Sequence of chain 1.A:
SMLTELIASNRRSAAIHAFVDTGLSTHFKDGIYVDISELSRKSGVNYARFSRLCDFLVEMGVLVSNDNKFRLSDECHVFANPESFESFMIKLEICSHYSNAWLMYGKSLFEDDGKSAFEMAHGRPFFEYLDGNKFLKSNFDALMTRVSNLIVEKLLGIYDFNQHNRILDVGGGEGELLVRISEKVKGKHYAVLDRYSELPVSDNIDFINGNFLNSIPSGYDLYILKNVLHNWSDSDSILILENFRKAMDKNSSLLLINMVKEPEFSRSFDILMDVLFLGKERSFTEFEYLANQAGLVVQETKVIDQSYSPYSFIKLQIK

Binding-site contacts:
Ligand atom CAJ contacts residue ASN231 of chain 1.A at 3.2 Å.
Ligand atom CAK contacts residue PHE140 of chain 1.A at 3.7 Å (hydrophobic).
Ligand atom CAF contacts residue MET144 of chain 1.A at 3.6 Å (hydrophobic).
Ligand atom CAL contacts residue MET273 of chain 1.A at 3.9 Å (hydrophobic).
Ligand atom CAD contacts residue MET259 of chain 1.A at 3.6 Å (hydrophobic).
Ligand atom CAU contacts residue TYR98 of chain 1.A at 3.2 Å (hydrophobic).
Ligand atom OAE contacts residue MET259 of chain 1.A at 3.0 Å.
Ligand atom CAJ contacts residue SAH1 of chain 1.E at 3.2 Å.
Ligand atom CAB contacts residue TYR308 of chain 1.A at 3.7 Å (hydrophobic).
Ligand atom OAT contacts residue MET273 of chain 1.A at 4.0 Å.
Ligand atom CAF contacts residue MET259 of chain 1.A at 4.0 Å (hydrophobic).
Ligand atom CAB contacts residue VAL147 of chain 1.A at 3.9 Å (hydrophobic).
Ligand atom CAN contacts residue PHE269 of chain 1.A at 3.8 Å (hydrophobic).
Ligand atom CAL contacts residue PHE269 of chain 1.A at 4.0 Å (hydrophobic).
Ligand atom CAG contacts residue PHE269 of chain 1.A at 3.9 Å (hydrophobic).
Ligand atom CAA contacts residue PHE85 of chain 1.A at 3.7 Å (hydrophobic).
Ligand atom OAR contacts residue MET89 of chain 1.A at 3.3 Å.
Ligand atom OAR contacts residue LEU143 of chain 1.A at 4.0 Å.
Ligand atom CAJ contacts residue HIS230 of chain 1.A at 3.7 Å.
Ligand atom CAS contacts residue PHE85 of chain 1.A at 3.6 Å (hydrophobic).
Ligand atom OAE contacts residue MET144 of chain 1.A at 4.0 Å.
Ligand atom CAA contacts residue VAL147 of chain 1.A at 3.9 Å (hydrophobic).
Ligand atom CAG contacts residue MET144 of chain 1.A at 3.9 Å (hydrophobic).
Ligand atom CAM contacts residue PHE269 of chain 1.A at 3.6 Å (hydrophobic).
Ligand atom OAI contacts residue ASN231 of chain 1.A at 2.9 Å (h-bond).
Ligand atom OAO contacts residue LEU143 of chain 1.A at 3.9 Å.
Ligand atom CAU contacts residue LEU276 of chain 1.A at 3.3 Å (hydrophobic).
Ligand atom OAI contacts residue HIS230 of chain 1.A at 3.8 Å.
Ligand atom CAG contacts residue MET259 of chain 1.A at 3.9 Å (hydrophobic).
Ligand atom CAF contacts residue PHE269 of chain 1.A at 3.8 Å (hydrophobic).
Ligand atom CAD contacts residue MET144 of chain 1.A at 3.7 Å (hydrophobic).
Ligand atom CAS contacts residue MET89 of chain 1.A at 4.0 Å (hydrophobic).
Ligand atom CAK contacts residue MET273 of chain 1.A at 3.7 Å (hydrophobic).
Ligand atom CAP contacts residue LEU143 of chain 1.A at 4.0 Å (hydrophobic).
Ligand atom CAN contacts residue LEU143 of chain 1.A at 3.9 Å (hydrophobic).
Ligand atom CAM contacts residue MET144 of chain 1.A at 4.0 Å (hydrophobic).
Ligand atom OAE contacts residue ASN227 of chain 1.A at 3.7 Å.
Ligand atom OAT contacts residue LEU272 of chain 1.A at 3.9 Å.
Ligand atom CAJ contacts residue ASN227 of chain 1.A at 3.2 Å.
Ligand atom CAA contacts residue TYR308 of chain 1.A at 3.7 Å (hydrophobic).

The protein below binds the small molecule below.
Small molecule (SMILES): COc1cc(OC)c2c(c1)C(=O)c1cccc(O)c1C2=O

Sequence of chain 1.B:
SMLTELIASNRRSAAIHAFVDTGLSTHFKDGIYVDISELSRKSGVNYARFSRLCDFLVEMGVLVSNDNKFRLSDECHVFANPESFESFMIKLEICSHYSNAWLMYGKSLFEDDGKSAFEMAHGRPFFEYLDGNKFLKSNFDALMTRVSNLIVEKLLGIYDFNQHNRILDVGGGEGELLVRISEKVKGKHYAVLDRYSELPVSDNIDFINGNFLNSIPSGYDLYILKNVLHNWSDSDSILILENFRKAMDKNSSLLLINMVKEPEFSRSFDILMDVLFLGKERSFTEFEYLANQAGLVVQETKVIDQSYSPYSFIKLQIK